A small-molecule ligand and the protein it binds are described below.
Small molecule (SMILES): NC(=O)CC[C@@H](C=O)NC(=O)[C@@H]1CCCN1C(=O)[C@H](CCC(N)=O)NC(=O)[C@H](Cc1ccc(O)cc1)NC(=O)[C@H](CC(N)=O)NC(=O)[C@@H]1CCCN1C(=O)[C@H](CC(N)=O)NC(=O)[C@H](CC(=O)O)NC(=O)[C@H](Cc1ccccc1)NC(=O)CNC(=O)[C@@H](N)CC(N)=O

Sequence of chain 1.A:
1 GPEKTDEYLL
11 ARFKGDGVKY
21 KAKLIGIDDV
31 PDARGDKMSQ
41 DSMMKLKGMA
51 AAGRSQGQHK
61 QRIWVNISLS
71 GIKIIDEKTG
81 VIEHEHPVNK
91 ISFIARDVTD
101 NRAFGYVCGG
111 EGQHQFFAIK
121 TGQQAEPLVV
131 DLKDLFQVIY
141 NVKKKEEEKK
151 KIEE

Binding-site contacts:
Ligand atom CB contacts residue ILE91 of chain 1.A at 3.1 Å (hydrophobic).
Ligand atom OD1 contacts residue LYS143 of chain 1.A at 3.1 Å (salt-bridge).
Ligand atom CA contacts residue ASP36 of chain 1.A at 3.3 Å.
Ligand atom OH contacts residue HIS114 of chain 1.A at 3.2 Å.
Ligand atom CD1 contacts residue ASN89 of chain 1.A at 3.4 Å.
Ligand atom OD1 contacts residue PHE136 of chain 1.A at 3.4 Å.
Ligand atom OD1 contacts residue PHE93 of chain 1.A at 3.3 Å.
Ligand atom ND2 contacts residue PHE136 of chain 1.A at 3.0 Å (h-bond).
Ligand atom ND2 contacts residue VAL88 of chain 1.A at 2.7 Å (h-bond).
Ligand atom CZ contacts residue ILE94 of chain 1.A at 3.6 Å (hydrophobic).
Ligand atom O contacts residue ASN89 of chain 1.A at 3.3 Å (h-bond).
Ligand atom OE1 contacts residue ASN89 of chain 1.A at 3.0 Å (h-bond).
Ligand atom CB contacts residue GLU111 of chain 1.A at 3.5 Å.
Ligand atom ND2 contacts residue ILE91 of chain 1.A at 2.8 Å (h-bond).
Ligand atom CA contacts residue SER92 of chain 1.A at 3.5 Å.
Ligand atom N contacts residue SER92 of chain 1.A at 3.0 Å (h-bond).
Ligand atom CA contacts residue ILE94 of chain 1.A at 3.0 Å (hydrophobic).
Ligand atom CG contacts residue ILE91 of chain 1.A at 3.4 Å (hydrophobic).
Ligand atom O contacts residue GLY110 of chain 1.A at 3.4 Å.
Ligand atom N contacts residue ASP36 of chain 1.A at 3.0 Å (salt-bridge).
Ligand atom C contacts residue PHE93 of chain 1.A at 3.6 Å (hydrophobic).
Ligand atom N contacts residue ASN89 of chain 1.A at 2.8 Å (h-bond).
Ligand atom CE1 contacts residue GLY109 of chain 1.A at 3.4 Å.
Ligand atom O contacts residue PHE93 of chain 1.A at 3.4 Å.
Ligand atom O contacts residue ILE94 of chain 1.A at 2.9 Å (h-bond).
Ligand atom OD1 contacts residue TYR140 of chain 1.A at 3.5 Å.
Ligand atom O contacts residue GLU111 of chain 1.A at 2.8 Å (salt-bridge).
Ligand atom CZ contacts residue LYS133 of chain 1.A at 3.5 Å.
Ligand atom CZ contacts residue GLY109 of chain 1.A at 3.4 Å.
Ligand atom OH contacts residue GLY109 of chain 1.A at 2.6 Å (h-bond).
Ligand atom O contacts residue ASN89 of chain 1.A at 3.4 Å.
Ligand atom C contacts residue ILE94 of chain 1.A at 3.5 Å (hydrophobic).
Ligand atom OD1 contacts residue ARG34 of chain 1.A at 3.3 Å.
Ligand atom O contacts residue ARG96 of chain 1.A at 2.8 Å (salt-bridge).
Ligand atom NE2 contacts residue GLU111 of chain 1.A at 3.5 Å.
Ligand atom N contacts residue ILE94 of chain 1.A at 3.0 Å (h-bond).
Ligand atom O contacts residue LYS90 of chain 1.A at 2.9 Å (salt-bridge).
Ligand atom N contacts residue ASP36 of chain 1.A at 2.8 Å (salt-bridge).
Ligand atom CE1 contacts residue ILE94 of chain 1.A at 3.5 Å (hydrophobic).
Ligand atom CG contacts residue SER92 of chain 1.A at 3.5 Å.